Sequence of chain 1.A:
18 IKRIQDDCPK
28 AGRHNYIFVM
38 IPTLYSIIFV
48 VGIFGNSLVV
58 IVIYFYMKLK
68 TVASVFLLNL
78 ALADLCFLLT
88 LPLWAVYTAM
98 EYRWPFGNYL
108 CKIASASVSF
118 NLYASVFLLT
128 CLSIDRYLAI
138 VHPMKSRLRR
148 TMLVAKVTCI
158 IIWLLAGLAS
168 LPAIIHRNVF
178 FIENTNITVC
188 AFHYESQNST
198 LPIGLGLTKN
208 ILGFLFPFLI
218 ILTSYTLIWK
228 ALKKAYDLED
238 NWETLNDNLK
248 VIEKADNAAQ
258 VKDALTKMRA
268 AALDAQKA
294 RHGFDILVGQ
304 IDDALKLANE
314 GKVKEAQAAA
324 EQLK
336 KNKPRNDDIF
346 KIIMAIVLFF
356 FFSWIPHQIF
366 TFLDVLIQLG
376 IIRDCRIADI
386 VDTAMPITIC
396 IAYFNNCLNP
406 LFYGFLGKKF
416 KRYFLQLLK

Binding-site contacts:
Ligand atom O1 contacts residue LEU422 of chain 1.A at 2.6 Å (h-bond).
Ligand atom C3 contacts residue LEU422 of chain 1.A at 3.5 Å (hydrophobic).
Ligand atom C7 contacts residue ILE58 of chain 1.A at 3.6 Å (hydrophobic).
Ligand atom C27 contacts residue ILE50 of chain 1.A at 4.5 Å (hydrophobic).
Ligand atom C22 contacts residue ILE50 of chain 1.A at 3.9 Å (hydrophobic).
Ligand atom C2 contacts residue LEU422 of chain 1.A at 4.5 Å (hydrophobic).
Ligand atom C17 contacts residue SER54 of chain 1.A at 4.2 Å.
Ligand atom C25 contacts residue ILE50 of chain 1.A at 3.8 Å (hydrophobic).
Ligand atom C9 contacts residue LEU55 of chain 1.A at 4.4 Å (hydrophobic).
Ligand atom C15 contacts residue ILE58 of chain 1.A at 4.0 Å (hydrophobic).
Ligand atom C24 contacts residue ILE50 of chain 1.A at 4.5 Å (hydrophobic).
Ligand atom C27 contacts residue PHE46 of chain 1.A at 4.3 Å (hydrophobic).
Ligand atom C14 contacts residue ILE58 of chain 1.A at 4.3 Å (hydrophobic).
Ligand atom C4 contacts residue LEU422 of chain 1.A at 4.5 Å (hydrophobic).
Ligand atom C16 contacts residue SER54 of chain 1.A at 3.7 Å.

This small molecule binds to this protein.
Small molecule (SMILES): CC(C)CCC[C@@H](C)[C@H]1CC[C@H]2[C@@H]3CC=C4C[C@@H](O)CC[C@]4(C)[C@H]3CC[C@]12C